Sequence of chain 1.B:
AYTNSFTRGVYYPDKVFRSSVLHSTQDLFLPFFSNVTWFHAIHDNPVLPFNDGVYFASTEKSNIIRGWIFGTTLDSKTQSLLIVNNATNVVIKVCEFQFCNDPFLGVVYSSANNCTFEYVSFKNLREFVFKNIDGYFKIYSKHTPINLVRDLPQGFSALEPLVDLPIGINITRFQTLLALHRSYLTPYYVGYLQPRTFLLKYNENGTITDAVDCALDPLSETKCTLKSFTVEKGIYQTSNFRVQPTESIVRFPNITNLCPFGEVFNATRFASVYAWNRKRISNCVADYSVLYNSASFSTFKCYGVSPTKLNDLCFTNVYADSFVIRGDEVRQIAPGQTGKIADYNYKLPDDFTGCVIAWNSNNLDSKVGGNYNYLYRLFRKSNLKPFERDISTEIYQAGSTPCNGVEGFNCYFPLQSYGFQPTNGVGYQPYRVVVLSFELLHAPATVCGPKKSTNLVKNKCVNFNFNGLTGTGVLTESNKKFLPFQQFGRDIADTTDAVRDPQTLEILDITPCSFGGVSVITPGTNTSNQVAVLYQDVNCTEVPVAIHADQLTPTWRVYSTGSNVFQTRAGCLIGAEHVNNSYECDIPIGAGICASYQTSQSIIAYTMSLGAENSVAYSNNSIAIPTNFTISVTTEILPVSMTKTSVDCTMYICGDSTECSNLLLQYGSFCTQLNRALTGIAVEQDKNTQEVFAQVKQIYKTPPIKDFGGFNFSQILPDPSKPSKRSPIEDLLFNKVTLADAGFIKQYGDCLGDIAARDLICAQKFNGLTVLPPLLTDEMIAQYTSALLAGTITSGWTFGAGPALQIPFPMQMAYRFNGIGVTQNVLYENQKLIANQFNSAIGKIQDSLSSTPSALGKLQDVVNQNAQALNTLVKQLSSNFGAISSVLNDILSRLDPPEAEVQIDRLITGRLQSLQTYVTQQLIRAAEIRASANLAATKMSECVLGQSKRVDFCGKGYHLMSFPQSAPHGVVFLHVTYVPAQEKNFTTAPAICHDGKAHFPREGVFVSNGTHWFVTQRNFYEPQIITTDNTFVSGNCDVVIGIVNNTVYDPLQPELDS

Binding-site contacts:
Ligand atom C8 contacts residue ASN616 of chain 1.B at 3.2 Å.
Ligand atom C2 contacts residue ASN616 of chain 1.B at 2.3 Å.
Ligand atom C7 contacts residue ASN616 of chain 1.B at 3.2 Å.
Ligand atom C5 contacts residue ASN616 of chain 1.B at 3.6 Å.
Ligand atom C4 contacts residue ASN616 of chain 1.B at 4.2 Å.
Ligand atom O7 contacts residue ASN616 of chain 1.B at 4.1 Å.
Ligand atom C1 contacts residue ASN616 of chain 1.B at 1.4 Å.
Ligand atom C8 contacts residue THR618 of chain 1.B at 4.3 Å.
Ligand atom O5 contacts residue ASN616 of chain 1.B at 2.3 Å (h-bond).
Ligand atom C3 contacts residue ASN616 of chain 1.B at 3.7 Å.
Ligand atom O7 contacts residue GLU619 of chain 1.B at 4.4 Å.
Ligand atom N2 contacts residue ASN616 of chain 1.B at 2.8 Å (h-bond).

The protein below binds the small molecule below.
Small molecule (SMILES): CC(=O)N[C@@H]1[C@@H](O)[C@H](O)[C@@H](CO)O[C@H]1O